Sequence of chain 1.E:
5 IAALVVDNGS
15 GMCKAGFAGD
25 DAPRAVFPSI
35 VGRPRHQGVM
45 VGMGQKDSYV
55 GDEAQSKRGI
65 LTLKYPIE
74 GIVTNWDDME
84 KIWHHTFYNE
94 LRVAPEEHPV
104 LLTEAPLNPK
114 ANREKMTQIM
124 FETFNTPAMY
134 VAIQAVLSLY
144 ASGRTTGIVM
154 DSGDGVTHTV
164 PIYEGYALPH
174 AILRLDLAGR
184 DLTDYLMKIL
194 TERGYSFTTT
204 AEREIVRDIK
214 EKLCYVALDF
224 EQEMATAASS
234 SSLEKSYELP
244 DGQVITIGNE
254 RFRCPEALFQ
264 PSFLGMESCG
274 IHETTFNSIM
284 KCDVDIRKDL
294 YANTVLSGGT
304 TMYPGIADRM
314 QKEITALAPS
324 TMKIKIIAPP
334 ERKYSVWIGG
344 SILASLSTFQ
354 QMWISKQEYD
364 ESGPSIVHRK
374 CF

Sequence of chain 1.F:
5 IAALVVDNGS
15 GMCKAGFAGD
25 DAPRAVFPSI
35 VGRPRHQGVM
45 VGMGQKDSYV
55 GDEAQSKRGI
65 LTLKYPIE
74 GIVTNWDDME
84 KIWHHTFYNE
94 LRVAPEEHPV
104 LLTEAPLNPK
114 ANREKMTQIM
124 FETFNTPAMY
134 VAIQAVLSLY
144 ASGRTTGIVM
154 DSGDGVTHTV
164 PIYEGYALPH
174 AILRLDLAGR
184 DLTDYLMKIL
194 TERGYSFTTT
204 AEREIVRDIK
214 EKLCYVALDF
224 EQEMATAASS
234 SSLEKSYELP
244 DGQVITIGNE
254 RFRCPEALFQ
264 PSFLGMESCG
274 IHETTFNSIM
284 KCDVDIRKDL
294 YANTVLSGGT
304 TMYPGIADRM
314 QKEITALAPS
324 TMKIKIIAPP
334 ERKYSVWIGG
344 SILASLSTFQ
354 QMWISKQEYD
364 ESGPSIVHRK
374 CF

A small-molecule ligand and the protein it binds are described below.
Small molecule (SMILES): C[C@@H]1NC(=O)[C@H](C[C@@](C)(O)CO)NC(=O)[C@@H]2CC3=c4ccccc4=NC3SC[C@H](NC(=O)[C@@H]([C@H](C)O)NC1=O)C(=O)N1C[C@H](O)C[C@H]1C(=O)N[C@@H](C)C(=O)N2

Binding-site contacts:
Ligand atom C contacts residue GLY197 of chain 1.E at 3.7 Å.
Ligand atom CB contacts residue SER199 of chain 1.E at 3.8 Å.
Ligand atom C contacts residue SER199 of chain 1.E at 4.0 Å.
Ligand atom CE2 contacts residue SER199 of chain 1.E at 3.8 Å.
Ligand atom CE2 contacts residue ASP179 of chain 1.F at 3.9 Å.
Ligand atom CA contacts residue GLY197 of chain 1.E at 4.1 Å.
Ligand atom CB contacts residue TYR198 of chain 1.E at 3.9 Å (hydrophobic).
Ligand atom CG2 contacts residue SER199 of chain 1.E at 3.0 Å.
Ligand atom CG2 contacts residue VAL287 of chain 1.G at 3.4 Å (hydrophobic).
Ligand atom CH2 contacts residue ARG177 of chain 1.F at 3.5 Å.
Ligand atom O contacts residue GLY197 of chain 1.E at 3.9 Å.
Ligand atom CB contacts residue GLY197 of chain 1.E at 4.0 Å.
Ligand atom CA contacts residue GLY197 of chain 1.E at 3.4 Å.
Ligand atom NE1 contacts residue ASP179 of chain 1.F at 3.2 Å (salt-bridge).
Ligand atom CB contacts residue VAL287 of chain 1.G at 3.5 Å (hydrophobic).
Ligand atom CB contacts residue ILE248 of chain 1.E at 3.6 Å (hydrophobic).
Ligand atom OG1 contacts residue LEU242 of chain 1.E at 3.8 Å.
Ligand atom CB contacts residue GLY197 of chain 1.E at 3.3 Å.
Ligand atom O contacts residue HIC73 of chain 1.F at 4.0 Å.
Ligand atom C contacts residue GLY197 of chain 1.E at 3.7 Å.
Ligand atom CD2 contacts residue ILE75 of chain 1.F at 4.0 Å (hydrophobic).
Ligand atom CZ2 contacts residue ILE75 of chain 1.F at 3.8 Å (hydrophobic).
Ligand atom CD2 contacts residue SER199 of chain 1.E at 3.7 Å.
Ligand atom CZ3 contacts residue GLY197 of chain 1.E at 3.7 Å.
Ligand atom O contacts residue ILE75 of chain 1.F at 3.6 Å.
Ligand atom O contacts residue SER199 of chain 1.E at 2.8 Å (h-bond).
Ligand atom CG contacts residue SER199 of chain 1.E at 3.9 Å.
Ligand atom CE2 contacts residue ILE75 of chain 1.F at 3.8 Å (hydrophobic).
Ligand atom CZ3 contacts residue PRO112 of chain 1.F at 3.7 Å (hydrophobic).
Ligand atom CZ2 contacts residue ASP179 of chain 1.F at 4.0 Å.
Ligand atom O contacts residue TYR198 of chain 1.E at 3.4 Å.
Ligand atom CE3 contacts residue GLY197 of chain 1.E at 3.1 Å.
Ligand atom CB contacts residue THR77 of chain 1.F at 3.7 Å.
Ligand atom N contacts residue GLY197 of chain 1.E at 2.7 Å (h-bond).
Ligand atom CB contacts residue GLU72 of chain 1.F at 4.1 Å.
Ligand atom CH2 contacts residue THR194 of chain 1.E at 4.0 Å.
Ligand atom CZ2 contacts residue ARG177 of chain 1.F at 3.3 Å.
Ligand atom CA contacts residue SER199 of chain 1.E at 3.5 Å.
Ligand atom N contacts residue GLY197 of chain 1.E at 3.4 Å (h-bond).
Ligand atom OG1 contacts residue VAL287 of chain 1.G at 3.5 Å.

Sequence of chain 1.G:
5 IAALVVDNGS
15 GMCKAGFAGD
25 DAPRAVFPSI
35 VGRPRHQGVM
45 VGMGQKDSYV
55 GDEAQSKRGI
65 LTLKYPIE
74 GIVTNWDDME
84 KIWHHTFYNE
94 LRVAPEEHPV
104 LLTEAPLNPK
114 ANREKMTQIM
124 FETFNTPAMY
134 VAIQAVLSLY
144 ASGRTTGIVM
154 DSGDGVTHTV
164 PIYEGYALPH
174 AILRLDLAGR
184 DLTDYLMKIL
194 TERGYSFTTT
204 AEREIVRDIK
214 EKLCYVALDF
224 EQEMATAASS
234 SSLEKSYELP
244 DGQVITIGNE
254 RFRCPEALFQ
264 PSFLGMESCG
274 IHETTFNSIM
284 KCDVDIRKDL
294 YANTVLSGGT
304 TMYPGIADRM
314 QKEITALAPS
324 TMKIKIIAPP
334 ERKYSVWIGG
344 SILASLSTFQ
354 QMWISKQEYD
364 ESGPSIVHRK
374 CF